Sequence of chain 1.F:
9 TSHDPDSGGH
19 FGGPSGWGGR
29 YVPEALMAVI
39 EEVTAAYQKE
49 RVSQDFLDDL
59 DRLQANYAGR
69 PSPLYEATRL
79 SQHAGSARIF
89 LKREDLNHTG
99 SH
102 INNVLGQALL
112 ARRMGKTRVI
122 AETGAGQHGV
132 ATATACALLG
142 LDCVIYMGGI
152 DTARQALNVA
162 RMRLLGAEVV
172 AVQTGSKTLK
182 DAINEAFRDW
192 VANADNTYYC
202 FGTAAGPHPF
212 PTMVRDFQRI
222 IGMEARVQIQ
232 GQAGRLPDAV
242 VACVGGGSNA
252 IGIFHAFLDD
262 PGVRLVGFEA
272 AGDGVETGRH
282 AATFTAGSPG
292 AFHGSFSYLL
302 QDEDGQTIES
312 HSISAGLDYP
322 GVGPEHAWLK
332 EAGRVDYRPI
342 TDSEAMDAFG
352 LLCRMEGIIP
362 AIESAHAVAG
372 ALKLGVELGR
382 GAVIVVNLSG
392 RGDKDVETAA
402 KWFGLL

Binding-site contacts:
Ligand atom C3 contacts residue PHE188 of chain 1.F at 3.7 Å (hydrophobic).
Ligand atom N2 contacts residue MET67 of chain 1.E at 3.6 Å.
Ligand atom C4 contacts residue GLY295 of chain 1.F at 3.7 Å.
Ligand atom C16 contacts residue ASN185 of chain 1.F at 3.4 Å.
Ligand atom F2 contacts residue HIS294 of chain 1.F at 3.2 Å.
Ligand atom C10 contacts residue TYR200 of chain 1.F at 3.8 Å (hydrophobic).
Ligand atom C5 contacts residue HIS294 of chain 1.F at 3.9 Å.
Ligand atom C8 contacts residue HIS294 of chain 1.F at 3.7 Å.
Ligand atom F1 contacts residue LEU34 of chain 1.F at 3.1 Å.
Ligand atom C9 contacts residue TYR200 of chain 1.F at 3.9 Å (hydrophobic).
Ligand atom F3 contacts residue HIS294 of chain 1.F at 3.0 Å.
Ligand atom C11 contacts residue PRO208 of chain 1.F at 3.4 Å (hydrophobic).
Ligand atom C4 contacts residue PHE188 of chain 1.F at 3.6 Å (hydrophobic).
Ligand atom N2 contacts residue PRO31 of chain 1.F at 3.8 Å.
Ligand atom N2 contacts residue PHE188 of chain 1.F at 3.8 Å.
Ligand atom C16 contacts residue HIS294 of chain 1.F at 3.4 Å.
Ligand atom C4 contacts residue HIS294 of chain 1.F at 3.7 Å.
Ligand atom C35 contacts residue PHE202 of chain 1.F at 3.5 Å (hydrophobic).
Ligand atom N1 contacts residue ASP64 of chain 1.E at 3.1 Å (salt-bridge).
Ligand atom N1 contacts residue GLY66 of chain 1.E at 3.8 Å.
Ligand atom N2 contacts residue ASP136 of chain 1.E at 3.9 Å.
Ligand atom F1 contacts residue VAL30 of chain 1.F at 3.8 Å.
Ligand atom C10 contacts residue PRO208 of chain 1.F at 3.5 Å (hydrophobic).
Ligand atom C1 contacts residue HIS294 of chain 1.F at 3.9 Å.
Ligand atom C16 contacts residue ASP64 of chain 1.E at 3.6 Å.
Ligand atom F1 contacts residue PHE188 of chain 1.F at 3.3 Å.
Ligand atom C9 contacts residue PHE202 of chain 1.F at 3.7 Å (hydrophobic).
Ligand atom C6 contacts residue PHE188 of chain 1.F at 3.4 Å (hydrophobic).
Ligand atom C14 contacts residue GLY66 of chain 1.E at 3.7 Å.
Ligand atom C5 contacts residue PHE188 of chain 1.F at 3.6 Å (hydrophobic).
Ligand atom F2 contacts residue ILE184 of chain 1.F at 3.2 Å.
Ligand atom C9 contacts residue PRO208 of chain 1.F at 3.9 Å (hydrophobic).
Ligand atom C1 contacts residue ASN185 of chain 1.F at 3.8 Å.
Ligand atom C14 contacts residue ASN185 of chain 1.F at 3.7 Å.
Ligand atom C14 contacts residue ASP64 of chain 1.E at 3.1 Å.
Ligand atom C12 contacts residue PRO208 of chain 1.F at 3.7 Å (hydrophobic).
Ligand atom C35 contacts residue PHE211 of chain 1.F at 3.5 Å (hydrophobic).
Ligand atom C1 contacts residue PHE188 of chain 1.F at 3.5 Å (hydrophobic).
Ligand atom C2 contacts residue PHE188 of chain 1.F at 3.8 Å (hydrophobic).
Ligand atom N2 contacts residue TYR108 of chain 1.E at 3.7 Å.

The small molecule below binds the protein below.
Small molecule (SMILES): Cc1cc(F)c(-c2ccc([C@H]3[C@H](C#N)N[C@H]3CF)cc2)c(F)c1

Sequence of chain 1.E:
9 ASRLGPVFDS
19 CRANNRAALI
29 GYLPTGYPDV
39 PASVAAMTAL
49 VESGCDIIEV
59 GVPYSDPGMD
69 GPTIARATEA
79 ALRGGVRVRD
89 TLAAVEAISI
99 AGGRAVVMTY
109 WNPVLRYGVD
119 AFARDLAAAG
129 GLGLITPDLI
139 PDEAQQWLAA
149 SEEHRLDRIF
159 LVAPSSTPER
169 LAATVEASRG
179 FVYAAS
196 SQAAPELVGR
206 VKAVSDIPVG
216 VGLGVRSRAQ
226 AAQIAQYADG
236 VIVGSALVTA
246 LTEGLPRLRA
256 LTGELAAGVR